Binding-site contacts:
Ligand atom C6 contacts residue PHE152 of chain 1.C at 4.5 Å (hydrophobic).
Ligand atom C21 contacts residue PHE152 of chain 1.C at 4.2 Å (hydrophobic).
Ligand atom C2 contacts residue MET173 of chain 1.C at 4.3 Å (hydrophobic).
Ligand atom C8 contacts residue ALA243 of chain 1.C at 3.5 Å (hydrophobic).
Ligand atom C5 contacts residue TYR148 of chain 1.C at 3.7 Å (hydrophobic).
Ligand atom C8 contacts residue TRP271 of chain 1.C at 4.3 Å (hydrophobic).
Ligand atom C2 contacts residue PHE34 of chain 1.C at 3.9 Å (hydrophobic).
Ligand atom C22 contacts residue PHE169 of chain 1.C at 4.3 Å (hydrophobic).
Ligand atom C22 contacts residue PHE152 of chain 1.C at 4.2 Å (hydrophobic).
Ligand atom O14 contacts residue SER177 of chain 1.C at 3.3 Å (h-bond).
Ligand atom C6 contacts residue MET173 of chain 1.C at 4.2 Å (hydrophobic).
Ligand atom C4 contacts residue MET173 of chain 1.C at 4.3 Å (hydrophobic).
Ligand atom C22 contacts residue MET173 of chain 1.C at 3.5 Å (hydrophobic).
Ligand atom C6 contacts residue TYR148 of chain 1.C at 4.1 Å (hydrophobic).
Ligand atom C22 contacts residue LEU170 of chain 1.C at 3.4 Å (hydrophobic).
Ligand atom C22 contacts residue LEU162 of chain 1.C at 4.5 Å (hydrophobic).
Ligand atom C17 contacts residue MET173 of chain 1.C at 3.6 Å (hydrophobic).
Ligand atom C7 contacts residue TRP271 of chain 1.C at 4.3 Å (hydrophobic).
Ligand atom C17 contacts residue PHE152 of chain 1.C at 4.1 Å (hydrophobic).
Ligand atom O14 contacts residue TRP271 of chain 1.C at 3.9 Å.
Ligand atom C3 contacts residue TYR148 of chain 1.C at 4.5 Å (hydrophobic).
Ligand atom O14 contacts residue MET173 of chain 1.C at 4.1 Å.
Ligand atom C21 contacts residue TRP147 of chain 1.C at 4.0 Å (hydrophobic).
Ligand atom C3 contacts residue SER177 of chain 1.C at 4.3 Å.
Ligand atom C21 contacts residue TYR148 of chain 1.C at 3.8 Å (hydrophobic).
Ligand atom C8 contacts residue TYR148 of chain 1.C at 4.1 Å (hydrophobic).
Ligand atom C7 contacts residue PHE34 of chain 1.C at 4.5 Å (hydrophobic).
Ligand atom C21 contacts residue PHE169 of chain 1.C at 4.0 Å (hydrophobic).
Ligand atom C4 contacts residue TYR148 of chain 1.C at 4.1 Å (hydrophobic).
Ligand atom C5 contacts residue ALA243 of chain 1.C at 4.4 Å (hydrophobic).
Ligand atom C21 contacts residue MET173 of chain 1.C at 3.6 Å (hydrophobic).

Sequence of chain 1.C:
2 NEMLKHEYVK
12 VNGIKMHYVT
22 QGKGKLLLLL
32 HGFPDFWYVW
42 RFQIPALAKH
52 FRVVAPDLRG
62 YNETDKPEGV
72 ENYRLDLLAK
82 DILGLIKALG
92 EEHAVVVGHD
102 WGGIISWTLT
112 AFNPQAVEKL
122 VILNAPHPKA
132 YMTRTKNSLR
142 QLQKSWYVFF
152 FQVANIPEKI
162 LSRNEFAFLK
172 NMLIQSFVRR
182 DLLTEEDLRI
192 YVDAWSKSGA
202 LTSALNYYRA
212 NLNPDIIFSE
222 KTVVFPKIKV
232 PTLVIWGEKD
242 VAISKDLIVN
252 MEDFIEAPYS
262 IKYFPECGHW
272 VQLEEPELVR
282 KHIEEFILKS

The protein below binds the small molecule below.
Small molecule (SMILES): C=C(C)[C@@H]1CC[C@]2(C)O[C@@H]2C1